This small molecule binds to this protein.
Small molecule (SMILES): CC(C)C[C@H](NC(=O)[C@H](Cc1c[nH]c2ccccc12)NC(=O)c1cc(Cl)ccc1Cl)B(O)O

Sequence of chain 1.F:
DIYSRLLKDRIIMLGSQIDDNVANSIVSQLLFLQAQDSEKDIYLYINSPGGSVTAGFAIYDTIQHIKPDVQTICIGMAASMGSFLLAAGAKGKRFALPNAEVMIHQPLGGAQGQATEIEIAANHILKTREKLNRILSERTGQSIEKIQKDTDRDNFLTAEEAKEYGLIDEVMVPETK

Binding-site contacts:
Ligand atom C2 contacts residue LEU108 of chain 1.F at 3.7 Å (hydrophobic).
Ligand atom C25 contacts residue GLY109 of chain 1.F at 3.6 Å.
Ligand atom O12 contacts residue HIS105 of chain 1.F at 3.0 Å (h-bond).
Ligand atom C24 contacts residue GLY109 of chain 1.F at 3.9 Å.
Ligand atom B7 contacts residue HIS105 of chain 1.F at 3.8 Å.
Ligand atom O13 contacts residue MET81 of chain 1.F at 3.3 Å (h-bond).
Ligand atom C9 contacts residue SER80 of chain 1.F at 3.3 Å.
Ligand atom O13 contacts residue SER80 of chain 1.F at 2.4 Å (h-bond).
Ligand atom C8 contacts residue SER80 of chain 1.F at 3.4 Å.
Ligand atom CL2 contacts residue SER52 of chain 1.F at 3.5 Å.
Ligand atom O13 contacts residue GLY50 of chain 1.F at 3.4 Å.
Ligand atom C19 contacts residue VAL53 of chain 1.F at 3.4 Å (hydrophobic).
Ligand atom C11 contacts residue MET81 of chain 1.F at 3.4 Å (hydrophobic).
Ligand atom C18 contacts residue LEU108 of chain 1.F at 3.8 Å (hydrophobic).
Ligand atom N5 contacts residue LEU108 of chain 1.F at 3.2 Å (h-bond).
Ligand atom C10 contacts residue GLN106 of chain 1.F at 3.7 Å.
Ligand atom C2 contacts residue VAL53 of chain 1.F at 3.8 Å (hydrophobic).
Ligand atom O13 contacts residue GLY51 of chain 1.F at 2.7 Å (h-bond).
Ligand atom C26 contacts residue LEU108 of chain 1.F at 3.6 Å (hydrophobic).
Ligand atom C1 contacts residue LEU108 of chain 1.F at 3.0 Å (hydrophobic).
Ligand atom C17 contacts residue VAL53 of chain 1.F at 3.4 Å (hydrophobic).
Ligand atom C6 contacts residue SER80 of chain 1.F at 3.0 Å.
Ligand atom B7 contacts residue SER80 of chain 1.F at 2.0 Å.
Ligand atom C8 contacts residue GLY51 of chain 1.F at 3.9 Å.
Ligand atom C1 contacts residue VAL53 of chain 1.F at 3.9 Å (hydrophobic).
Ligand atom O4 contacts residue LEU108 of chain 1.F at 2.8 Å (h-bond).
Ligand atom C10 contacts residue PRO107 of chain 1.F at 3.4 Å (hydrophobic).
Ligand atom C22 contacts residue LEU108 of chain 1.F at 3.5 Å (hydrophobic).
Ligand atom O12 contacts residue SER80 of chain 1.F at 2.2 Å (h-bond).
Ligand atom O4 contacts residue PRO107 of chain 1.F at 3.2 Å.
Ligand atom C18 contacts residue VAL53 of chain 1.F at 3.8 Å (hydrophobic).
Ligand atom C9 contacts residue MET81 of chain 1.F at 3.9 Å (hydrophobic).
Ligand atom C8 contacts residue VAL53 of chain 1.F at 3.8 Å (hydrophobic).
Ligand atom B7 contacts residue GLY51 of chain 1.F at 3.6 Å.
Ligand atom C6 contacts residue GLY51 of chain 1.F at 3.6 Å.
Ligand atom CL2 contacts residue GLY51 of chain 1.F at 3.8 Å.
Ligand atom N3 contacts residue GLY51 of chain 1.F at 2.8 Å (h-bond).
Ligand atom C11 contacts residue SER80 of chain 1.F at 3.9 Å.
Ligand atom C10 contacts residue HIS105 of chain 1.F at 3.3 Å.
Ligand atom N3 contacts residue VAL53 of chain 1.F at 3.8 Å.